Binding-site contacts:
Ligand atom C3 contacts residue TYR138 of chain 1.A at 3.7 Å (hydrophobic).
Ligand atom O5 contacts residue ASP137 of chain 1.A at 3.7 Å.
Ligand atom C26 contacts residue GLY69 of chain 1.A at 3.8 Å.
Ligand atom C4 contacts residue VAL139 of chain 1.A at 3.4 Å (hydrophobic).
Ligand atom C17 contacts residue VAL74 of chain 1.A at 3.7 Å (hydrophobic).
Ligand atom C13 contacts residue LEU136 of chain 1.A at 3.9 Å (hydrophobic).
Ligand atom C25 contacts residue GLY67 of chain 1.A at 3.9 Å.
Ligand atom O5 contacts residue ALA87 of chain 1.A at 4.0 Å.
Ligand atom N1 contacts residue ALA87 of chain 1.A at 3.8 Å.
Ligand atom C3 contacts residue VAL139 of chain 1.A at 4.0 Å (hydrophobic).
Ligand atom O5 contacts residue TYR138 of chain 1.A at 3.4 Å.
Ligand atom C18 contacts residue VAL74 of chain 1.A at 3.9 Å (hydrophobic).
Ligand atom C20 contacts residue ILE66 of chain 1.A at 3.8 Å (hydrophobic).
Ligand atom C9 contacts residue ASP137 of chain 1.A at 4.0 Å.
Ligand atom C8 contacts residue ALA87 of chain 1.A at 3.7 Å (hydrophobic).
Ligand atom O4 contacts residue GLY67 of chain 1.A at 3.4 Å.
Ligand atom C27 contacts residue ASN190 of chain 1.A at 3.8 Å.
Ligand atom C28 contacts residue GLN189 of chain 1.A at 3.7 Å.
Ligand atom C5 contacts residue ILE66 of chain 1.A at 3.7 Å (hydrophobic).
Ligand atom O4 contacts residue VAL74 of chain 1.A at 4.0 Å.
Ligand atom C27 contacts residue CYS203 of chain 1.A at 3.8 Å (hydrophobic).
Ligand atom C9 contacts residue LEU136 of chain 1.A at 4.0 Å (hydrophobic).
Ligand atom C9 contacts residue LEU192 of chain 1.A at 4.0 Å (hydrophobic).
Ligand atom O5 contacts residue VAL139 of chain 1.A at 3.0 Å (h-bond).
Ligand atom N1 contacts residue ASP137 of chain 1.A at 3.0 Å (salt-bridge).
Ligand atom C8 contacts residue ASP137 of chain 1.A at 3.7 Å.
Ligand atom C4 contacts residue ILE66 of chain 1.A at 3.9 Å (hydrophobic).
Ligand atom C25 contacts residue ILE66 of chain 1.A at 3.5 Å (hydrophobic).
Ligand atom C4 contacts residue TYR138 of chain 1.A at 3.5 Å (hydrophobic).
Ligand atom C1 contacts residue ILE66 of chain 1.A at 3.7 Å (hydrophobic).
Ligand atom O4 contacts residue ILE66 of chain 1.A at 4.0 Å.
Ligand atom C26 contacts residue VAL74 of chain 1.A at 3.9 Å (hydrophobic).
Ligand atom C15 contacts residue ASP204 of chain 1.A at 3.5 Å.
Ligand atom C8 contacts residue VAL139 of chain 1.A at 3.9 Å (hydrophobic).
Ligand atom C14 contacts residue ASP204 of chain 1.A at 3.6 Å.
Ligand atom N2 contacts residue VAL74 of chain 1.A at 3.6 Å.
Ligand atom C8 contacts residue LEU192 of chain 1.A at 3.6 Å (hydrophobic).
Ligand atom N1 contacts residue LEU192 of chain 1.A at 3.5 Å.
Ligand atom C7 contacts residue LEU192 of chain 1.A at 3.9 Å (hydrophobic).
Ligand atom C27 contacts residue GLN189 of chain 1.A at 3.4 Å.

Sequence of chain 1.A:
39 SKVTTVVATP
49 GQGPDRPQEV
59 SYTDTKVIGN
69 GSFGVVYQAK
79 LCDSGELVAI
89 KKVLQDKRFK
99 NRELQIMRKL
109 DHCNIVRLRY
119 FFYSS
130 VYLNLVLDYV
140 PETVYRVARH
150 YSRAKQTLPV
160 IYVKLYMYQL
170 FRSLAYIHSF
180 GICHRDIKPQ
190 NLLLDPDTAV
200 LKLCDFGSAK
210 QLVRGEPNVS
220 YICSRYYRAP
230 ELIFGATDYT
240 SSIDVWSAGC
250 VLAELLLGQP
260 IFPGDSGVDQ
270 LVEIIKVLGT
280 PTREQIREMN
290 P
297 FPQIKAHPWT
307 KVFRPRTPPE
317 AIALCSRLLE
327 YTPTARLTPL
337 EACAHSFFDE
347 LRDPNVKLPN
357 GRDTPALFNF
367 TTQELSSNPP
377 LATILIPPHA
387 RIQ

The small molecule below binds the protein below.
Small molecule (SMILES): CN[C@@H]1C[C@H]2O[C@@](C)([C@@H]1OC)n1c3ccccc3c3c4c(c5c6ccccc6n2c5c31)C(=O)NC4